Sequence of chain 1.C:
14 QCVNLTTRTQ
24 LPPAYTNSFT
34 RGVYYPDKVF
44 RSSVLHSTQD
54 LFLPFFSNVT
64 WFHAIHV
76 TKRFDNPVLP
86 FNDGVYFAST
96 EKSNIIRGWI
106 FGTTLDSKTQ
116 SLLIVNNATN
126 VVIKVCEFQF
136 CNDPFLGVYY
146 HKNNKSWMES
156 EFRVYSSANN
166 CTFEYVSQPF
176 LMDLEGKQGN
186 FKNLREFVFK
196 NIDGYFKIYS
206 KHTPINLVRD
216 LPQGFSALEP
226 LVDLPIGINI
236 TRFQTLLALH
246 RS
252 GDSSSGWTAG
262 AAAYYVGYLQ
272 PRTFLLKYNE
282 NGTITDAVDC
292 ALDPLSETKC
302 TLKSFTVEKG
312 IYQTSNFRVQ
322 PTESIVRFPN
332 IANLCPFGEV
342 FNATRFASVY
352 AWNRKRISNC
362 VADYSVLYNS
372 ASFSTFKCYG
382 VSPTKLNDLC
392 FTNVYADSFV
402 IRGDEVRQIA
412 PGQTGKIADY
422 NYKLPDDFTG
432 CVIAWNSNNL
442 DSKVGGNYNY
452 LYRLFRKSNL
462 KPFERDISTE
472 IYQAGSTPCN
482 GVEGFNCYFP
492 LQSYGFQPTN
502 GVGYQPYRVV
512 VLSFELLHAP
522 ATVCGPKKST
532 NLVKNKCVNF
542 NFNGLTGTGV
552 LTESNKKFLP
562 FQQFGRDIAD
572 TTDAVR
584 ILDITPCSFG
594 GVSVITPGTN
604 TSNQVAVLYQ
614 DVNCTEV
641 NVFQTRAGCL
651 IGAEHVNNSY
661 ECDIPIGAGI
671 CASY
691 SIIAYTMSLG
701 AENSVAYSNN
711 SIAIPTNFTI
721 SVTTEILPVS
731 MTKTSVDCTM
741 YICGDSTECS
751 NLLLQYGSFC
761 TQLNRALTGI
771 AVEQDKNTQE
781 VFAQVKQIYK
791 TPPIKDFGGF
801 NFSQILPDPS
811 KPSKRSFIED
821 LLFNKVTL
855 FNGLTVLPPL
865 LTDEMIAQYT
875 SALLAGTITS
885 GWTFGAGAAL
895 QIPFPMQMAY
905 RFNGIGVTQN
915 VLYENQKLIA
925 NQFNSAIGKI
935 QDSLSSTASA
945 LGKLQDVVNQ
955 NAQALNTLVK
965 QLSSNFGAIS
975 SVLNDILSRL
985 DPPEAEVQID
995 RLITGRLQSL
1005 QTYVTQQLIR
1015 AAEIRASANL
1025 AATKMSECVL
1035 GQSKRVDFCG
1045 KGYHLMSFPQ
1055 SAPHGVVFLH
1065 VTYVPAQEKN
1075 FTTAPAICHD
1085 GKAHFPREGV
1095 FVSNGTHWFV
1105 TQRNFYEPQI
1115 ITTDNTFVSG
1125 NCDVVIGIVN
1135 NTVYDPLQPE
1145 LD

Binding-site contacts:
Ligand atom C6 contacts residue HIS655 of chain 1.C at 4.0 Å.
Ligand atom C5 contacts residue ASN657 of chain 1.C at 3.2 Å.
Ligand atom O5 contacts residue ASN657 of chain 1.C at 2.5 Å (h-bond).
Ligand atom C2 contacts residue ASN657 of chain 1.C at 2.5 Å.
Ligand atom C4 contacts residue ASN657 of chain 1.C at 3.4 Å.
Ligand atom C7 contacts residue ASN657 of chain 1.C at 4.2 Å.
Ligand atom O6 contacts residue HIS655 of chain 1.C at 3.3 Å (h-bond).
Ligand atom N2 contacts residue ASN657 of chain 1.C at 3.5 Å (h-bond).
Ligand atom C6 contacts residue ASN657 of chain 1.C at 3.3 Å.
Ligand atom C1 contacts residue ASN657 of chain 1.C at 1.4 Å.
Ligand atom C8 contacts residue ASN657 of chain 1.C at 4.1 Å.
Ligand atom C3 contacts residue ASN657 of chain 1.C at 3.5 Å.

The small molecule below binds the protein below.
Small molecule (SMILES): CC(=O)N[C@@H]1[C@@H](O)[C@H](O)[C@@H](CO)O[C@H]1O